Binding-site contacts:
Ligand atom O10 contacts residue PHE229 of chain 1.I at 3.6 Å.
Ligand atom O2 contacts residue LYS112 of chain 1.I at 3.6 Å.
Ligand atom O10 contacts residue HIS295 of chain 1.I at 2.7 Å (h-bond).
Ligand atom O8 contacts residue SER292 of chain 1.I at 2.5 Å (h-bond).
Ligand atom O4 contacts residue SER292 of chain 1.I at 3.7 Å.
Ligand atom C2 contacts residue SER292 of chain 1.I at 4.5 Å.
Ligand atom P1 contacts residue SER292 of chain 1.I at 3.3 Å.
Ligand atom O8 contacts residue HIS295 of chain 1.I at 4.3 Å.
Ligand atom O3 contacts residue PHE229 of chain 1.I at 3.9 Å.
Ligand atom O3 contacts residue LYS112 of chain 1.I at 4.2 Å.
Ligand atom C2 contacts residue TYR289 of chain 1.I at 3.8 Å (hydrophobic).
Ligand atom O10 contacts residue SER292 of chain 1.I at 3.4 Å (h-bond).
Ligand atom C2 contacts residue LYS112 of chain 1.I at 3.8 Å.
Ligand atom C3 contacts residue LYS112 of chain 1.I at 4.3 Å.
Ligand atom P1 contacts residue ASN294 of chain 1.I at 4.3 Å.
Ligand atom C4 contacts residue PHE229 of chain 1.I at 3.8 Å (hydrophobic).
Ligand atom P1 contacts residue HIS295 of chain 1.I at 4.0 Å.
Ligand atom O8 contacts residue ASN294 of chain 1.I at 2.9 Å (h-bond).
Ligand atom O2 contacts residue SER292 of chain 1.I at 4.1 Å.
Ligand atom O2 contacts residue TYR289 of chain 1.I at 2.8 Å (h-bond).

A protein and the small-molecule ligand that binds it are described below.
Small molecule (SMILES): O=P([O-])([O-])OCC(O)CO

Sequence of chain 1.I:
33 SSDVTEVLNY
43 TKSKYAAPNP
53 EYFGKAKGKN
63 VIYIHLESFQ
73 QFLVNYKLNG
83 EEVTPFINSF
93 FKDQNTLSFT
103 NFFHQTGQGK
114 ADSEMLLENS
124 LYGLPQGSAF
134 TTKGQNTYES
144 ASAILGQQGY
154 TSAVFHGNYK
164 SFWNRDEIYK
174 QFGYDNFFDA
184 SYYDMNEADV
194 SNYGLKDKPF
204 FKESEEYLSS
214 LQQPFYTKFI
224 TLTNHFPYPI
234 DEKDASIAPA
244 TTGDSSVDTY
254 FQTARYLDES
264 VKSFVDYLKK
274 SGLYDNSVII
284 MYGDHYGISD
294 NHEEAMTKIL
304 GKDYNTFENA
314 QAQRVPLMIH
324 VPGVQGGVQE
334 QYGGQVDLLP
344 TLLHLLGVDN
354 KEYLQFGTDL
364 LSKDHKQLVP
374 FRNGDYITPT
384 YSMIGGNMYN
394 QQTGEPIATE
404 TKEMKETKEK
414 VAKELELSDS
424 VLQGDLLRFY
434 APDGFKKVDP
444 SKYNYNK